Sequence of chain 1.B:
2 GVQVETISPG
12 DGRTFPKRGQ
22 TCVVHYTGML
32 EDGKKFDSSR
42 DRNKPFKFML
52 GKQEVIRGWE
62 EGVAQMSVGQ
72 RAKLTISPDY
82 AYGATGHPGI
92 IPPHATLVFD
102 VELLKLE

Sequence of chain 1.D:
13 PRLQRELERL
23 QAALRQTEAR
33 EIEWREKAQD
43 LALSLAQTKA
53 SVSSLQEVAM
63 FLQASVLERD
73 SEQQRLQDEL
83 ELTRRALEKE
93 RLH

Binding-site contacts:
Ligand atom C49 contacts residue TYR83 of chain 1.B at 3.6 Å (hydrophobic).
Ligand atom C19 contacts residue GLN58 of chain 1.C at 3.5 Å.
Ligand atom O31 contacts residue VAL56 of chain 1.B at 3.4 Å.
Ligand atom O4 contacts residue ASP38 of chain 1.B at 3.0 Å (salt-bridge).
Ligand atom O1 contacts residue TYR83 of chain 1.B at 2.6 Å (h-bond).
Ligand atom O4 contacts residue PHE37 of chain 1.B at 3.6 Å.
Ligand atom C46 contacts residue GLU55 of chain 1.B at 3.4 Å.
Ligand atom C49 contacts residue HIS88 of chain 1.B at 3.5 Å.
Ligand atom C25 contacts residue GLU55 of chain 1.B at 3.5 Å.
Ligand atom C24 contacts residue GLN65 of chain 1.C at 3.6 Å.
Ligand atom C30 contacts residue TYR83 of chain 1.B at 3.2 Å (hydrophobic).
Ligand atom C43 contacts residue PE81 of chain 1.Z at 3.6 Å.
Ligand atom C47 contacts residue PHE63 of chain 1.D at 3.5 Å (hydrophobic).
Ligand atom C23 contacts residue GLN65 of chain 1.C at 3.5 Å.
Ligand atom O6 contacts residue ASP38 of chain 1.B at 3.1 Å (salt-bridge).
Ligand atom O1 contacts residue PHE100 of chain 1.B at 3.5 Å.
Ligand atom O4 contacts residue TYR27 of chain 1.B at 3.5 Å.
Ligand atom C14 contacts residue PHE37 of chain 1.B at 3.7 Å (hydrophobic).
Ligand atom C36 contacts residue TYR27 of chain 1.B at 3.6 Å (hydrophobic).
Ligand atom C16 contacts residue ALA61 of chain 1.C at 3.7 Å (hydrophobic).
Ligand atom C35 contacts residue TRP60 of chain 1.B at 3.7 Å (hydrophobic).
Ligand atom C2 contacts residue TYR83 of chain 1.B at 3.4 Å (hydrophobic).
Ligand atom O31 contacts residue ILE57 of chain 1.B at 2.9 Å (h-bond).
Ligand atom C46 contacts residue GLN54 of chain 1.B at 3.6 Å.
Ligand atom C46 contacts residue VAL56 of chain 1.B at 3.6 Å (hydrophobic).
Ligand atom C47 contacts residue GLU55 of chain 1.B at 3.3 Å.
Ligand atom O18 contacts residue TYR27 of chain 1.B at 3.4 Å (h-bond).
Ligand atom C5 contacts residue ASP38 of chain 1.B at 3.7 Å.
Ligand atom C20 contacts residue MET62 of chain 1.C at 3.6 Å (hydrophobic).
Ligand atom C3 contacts residue ASP38 of chain 1.B at 3.7 Å.
Ligand atom O7 contacts residue ASP38 of chain 1.B at 3.6 Å.
Ligand atom C45 contacts residue VAL56 of chain 1.B at 3.5 Å (hydrophobic).
Ligand atom C34 contacts residue TRP60 of chain 1.B at 3.4 Å (hydrophobic).
Ligand atom C39 contacts residue TYR83 of chain 1.B at 3.5 Å (hydrophobic).
Ligand atom O18 contacts residue GLN58 of chain 1.C at 3.0 Å (h-bond).
Ligand atom C41 contacts residue PE81 of chain 1.Z at 3.7 Å.
Ligand atom O18 contacts residue ASP38 of chain 1.B at 2.8 Å (salt-bridge).
Ligand atom C48 contacts residue TYR83 of chain 1.B at 3.7 Å (hydrophobic).
Ligand atom C32 contacts residue TYR83 of chain 1.B at 3.4 Å (hydrophobic).
Ligand atom O29 contacts residue TYR83 of chain 1.B at 3.0 Å (h-bond).

Sequence of chain 1.C:
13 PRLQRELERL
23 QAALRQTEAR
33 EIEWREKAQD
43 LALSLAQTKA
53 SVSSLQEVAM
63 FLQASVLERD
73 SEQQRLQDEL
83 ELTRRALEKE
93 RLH

This small molecule binds to this protein.
Small molecule (SMILES): CC[C@H](Cc1ccccc1)[C@@H]1/C=C/C/C=C/C[C@@H](C)[C@H](O)[C@@H](C)[C@@H]2CC[C@@H](C)[C@@](O)(O2)C(=O)C(=O)N2CCCC[C@H]2C(=O)O1